The small molecule below binds the protein below.
Small molecule (SMILES): C[NH+](C)c1cc(NC(=O)CNC(C)(C)C)c(O)c2c1C[C@H]1C[C@H]3[C@H]([NH+](C)C)C(O)=C(C(N)=O)C(=O)[C@@]3(O)C(O)=C1C2=O

Binding-site contacts:
Ligand atom C93 contacts residue HIS53 of chain 1.D at 3.8 Å.
Ligand atom O21 contacts residue ASN216 of chain 1.D at 3.7 Å.
Ligand atom N7 contacts residue PHE309 of chain 1.D at 3.8 Å.
Ligand atom C71 contacts residue PHE309 of chain 1.D at 3.6 Å (hydrophobic).
Ligand atom O21 contacts residue ALA215 of chain 1.D at 3.3 Å.
Ligand atom C1C contacts residue FAD1 of chain 1.R at 3.5 Å.
Ligand atom C43 contacts residue PRO308 of chain 1.D at 3.2 Å (hydrophobic).
Ligand atom O21 contacts residue PHE214 of chain 1.D at 3.6 Å.
Ligand atom C42 contacts residue GLN182 of chain 1.D at 3.1 Å.
Ligand atom O91 contacts residue HIS53 of chain 1.D at 3.7 Å.
Ligand atom C2 contacts residue PHE214 of chain 1.D at 4.0 Å (hydrophobic).
Ligand atom O12 contacts residue FAD1 of chain 1.R at 2.5 Å (h-bond).
Ligand atom C1A contacts residue GLY311 of chain 1.D at 3.7 Å.
Ligand atom C6 contacts residue PHE214 of chain 1.D at 4.0 Å (hydrophobic).
Ligand atom C11 contacts residue ARG203 of chain 1.D at 4.0 Å.
Ligand atom C72 contacts residue PHE372 of chain 1.D at 3.6 Å (hydrophobic).
Ligand atom C3 contacts residue PHE214 of chain 1.D at 3.4 Å (hydrophobic).
Ligand atom O10 contacts residue GLY311 of chain 1.D at 3.7 Å.
Ligand atom C41 contacts residue PRO308 of chain 1.D at 3.7 Å (hydrophobic).
Ligand atom C72 contacts residue MET205 of chain 1.D at 3.7 Å (hydrophobic).
Ligand atom C72 contacts residue MET365 of chain 1.D at 3.9 Å (hydrophobic).
Ligand atom N21 contacts residue ASN216 of chain 1.D at 3.7 Å.
Ligand atom O11 contacts residue FAD1 of chain 1.R at 3.8 Å.
Ligand atom C5 contacts residue PHE214 of chain 1.D at 3.5 Å (hydrophobic).
Ligand atom C7 contacts residue PHE309 of chain 1.D at 4.0 Å (hydrophobic).
Ligand atom C10 contacts residue GLY311 of chain 1.D at 3.9 Å.
Ligand atom O1C contacts residue FAD1 of chain 1.R at 2.7 Å (h-bond).
Ligand atom C4 contacts residue PHE214 of chain 1.D at 3.9 Å (hydrophobic).
Ligand atom O91 contacts residue ALA310 of chain 1.D at 3.4 Å (h-bond).
Ligand atom O21 contacts residue HIS224 of chain 1.D at 3.5 Å (h-bond).
Ligand atom O1 contacts residue ARG203 of chain 1.D at 3.3 Å (salt-bridge).
Ligand atom C96 contacts residue HIS53 of chain 1.D at 3.5 Å.
Ligand atom O3 contacts residue PHE214 of chain 1.D at 3.0 Å.
Ligand atom O3 contacts residue GLY226 of chain 1.D at 3.8 Å.
Ligand atom C51 contacts residue PRO308 of chain 1.D at 3.7 Å (hydrophobic).
Ligand atom C12 contacts residue FAD1 of chain 1.R at 3.1 Å.
Ligand atom N92 contacts residue HIS53 of chain 1.D at 3.2 Å (h-bond).
Ligand atom O11 contacts residue GLY311 of chain 1.D at 3.1 Å.
Ligand atom O12 contacts residue ARG203 of chain 1.D at 3.9 Å.
Ligand atom C11 contacts residue GLY311 of chain 1.D at 3.7 Å.

Sequence of chain 1.D:
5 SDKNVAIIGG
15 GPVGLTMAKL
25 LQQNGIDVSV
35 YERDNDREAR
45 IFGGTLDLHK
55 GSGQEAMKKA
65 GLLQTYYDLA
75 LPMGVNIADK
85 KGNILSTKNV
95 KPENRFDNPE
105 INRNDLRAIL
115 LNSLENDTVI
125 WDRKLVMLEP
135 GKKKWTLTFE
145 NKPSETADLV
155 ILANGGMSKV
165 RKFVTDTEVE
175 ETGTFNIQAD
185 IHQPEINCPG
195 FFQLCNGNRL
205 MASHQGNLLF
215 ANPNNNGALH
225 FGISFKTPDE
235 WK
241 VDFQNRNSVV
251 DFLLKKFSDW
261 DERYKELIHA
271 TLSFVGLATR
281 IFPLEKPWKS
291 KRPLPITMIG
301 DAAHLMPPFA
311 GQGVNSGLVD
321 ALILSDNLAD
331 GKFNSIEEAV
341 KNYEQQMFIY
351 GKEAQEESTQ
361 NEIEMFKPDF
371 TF